Sequence of chain 1.B:
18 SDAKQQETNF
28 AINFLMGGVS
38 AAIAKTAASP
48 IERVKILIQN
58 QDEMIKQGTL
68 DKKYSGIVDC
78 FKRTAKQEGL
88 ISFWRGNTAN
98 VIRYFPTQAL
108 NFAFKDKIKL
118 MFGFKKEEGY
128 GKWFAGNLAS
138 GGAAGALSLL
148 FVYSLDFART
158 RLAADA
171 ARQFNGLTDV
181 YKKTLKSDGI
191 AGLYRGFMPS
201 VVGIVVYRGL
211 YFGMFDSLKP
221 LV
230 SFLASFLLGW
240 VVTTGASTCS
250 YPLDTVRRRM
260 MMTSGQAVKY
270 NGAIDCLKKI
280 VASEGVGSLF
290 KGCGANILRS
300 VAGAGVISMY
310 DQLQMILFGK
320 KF

Binding-site contacts:
Ligand atom C38 contacts residue ARG100 of chain 1.B at 3.7 Å.
Ligand atom O25 contacts residue ARG100 of chain 1.B at 2.9 Å (salt-bridge).
Ligand atom O6 contacts residue LYS112 of chain 1.B at 3.6 Å.
Ligand atom C27 contacts residue ARG256 of chain 1.B at 3.7 Å.
Ligand atom O11 contacts residue PHE212 of chain 1.B at 3.8 Å.
Ligand atom S1 contacts residue LYS112 of chain 1.B at 3.7 Å.
Ligand atom O9 contacts residue LYS112 of chain 1.B at 2.5 Å (salt-bridge).
Ligand atom O9 contacts residue ARG208 of chain 1.B at 3.2 Å (salt-bridge).
Ligand atom C35 contacts residue ARG256 of chain 1.B at 3.4 Å.
Ligand atom O7 contacts residue LYS112 of chain 1.B at 2.9 Å (salt-bridge).
Ligand atom C35 contacts residue ASP253 of chain 1.B at 3.9 Å.
Ligand atom C40 contacts residue PRO199 of chain 1.B at 3.8 Å (hydrophobic).
Ligand atom O10 contacts residue LYS112 of chain 1.B at 3.2 Å (salt-bridge).
Ligand atom C11 contacts residue ILE204 of chain 1.B at 3.7 Å (hydrophobic).
Ligand atom C32 contacts residue GLY203 of chain 1.B at 3.6 Å.
Ligand atom S1 contacts residue ASN108 of chain 1.B at 3.5 Å (h-bond).
Ligand atom O21 contacts residue ARG256 of chain 1.B at 2.6 Å (salt-bridge).
Ligand atom C40 contacts residue LEU252 of chain 1.B at 3.9 Å (hydrophobic).
Ligand atom O21 contacts residue ASP253 of chain 1.B at 2.7 Å (salt-bridge).
Ligand atom S2 contacts residue LYS112 of chain 1.B at 3.4 Å (salt-bridge).
Ligand atom O1 contacts residue TYR207 of chain 1.B at 3.8 Å.
Ligand atom C40 contacts residue GLY203 of chain 1.B at 3.6 Å.
Ligand atom C40 contacts residue ASP253 of chain 1.B at 3.5 Å.
Ligand atom C34 contacts residue ASP253 of chain 1.B at 3.9 Å.
Ligand atom C33 contacts residue ASP253 of chain 1.B at 3.7 Å.
Ligand atom O7 contacts residue ASN108 of chain 1.B at 2.9 Å (h-bond).
Ligand atom O11 contacts residue ARG208 of chain 1.B at 2.9 Å (salt-bridge).
Ligand atom S2 contacts residue ARG208 of chain 1.B at 3.6 Å.
Ligand atom C32 contacts residue TYR207 of chain 1.B at 3.9 Å (hydrophobic).
Ligand atom C31 contacts residue GLY203 of chain 1.B at 3.6 Å.
Ligand atom O4 contacts residue LYS112 of chain 1.B at 3.9 Å.
Ligand atom C33 contacts residue SER249 of chain 1.B at 3.9 Å.
Ligand atom O12 contacts residue ARG208 of chain 1.B at 3.6 Å (salt-bridge).
Ligand atom C10 contacts residue SER145 of chain 1.B at 3.9 Å.
Ligand atom C31 contacts residue ILE204 of chain 1.B at 3.8 Å (hydrophobic).
Ligand atom O6 contacts residue ASN108 of chain 1.B at 3.4 Å (h-bond).
Ligand atom O8 contacts residue ASN108 of chain 1.B at 3.6 Å.
Ligand atom O24 contacts residue ARG100 of chain 1.B at 3.8 Å.
Ligand atom C32 contacts residue SER249 of chain 1.B at 3.6 Å.
Ligand atom C36 contacts residue ASP253 of chain 1.B at 3.6 Å.

A small-molecule ligand and the protein it binds are described below.
Small molecule (SMILES): C=C1[C@@H]2CC[C@H]3[C@]4(C)C[C@H](O[C@@H]5O[C@H](CO)[C@@H](OS(=O)(=O)O)[C@H](OS(=O)(=O)O)[C@H]5OC(=O)CC(C)C)CC(C(=O)O)(C(=O)O)[C@H]4CC[C@]3(C2)[C@H]1O